This small molecule binds to this protein.
Small molecule (SMILES): CN(C)CCCN1c2ccccc2Sc2ccc(Br)cc21

Sequence of chain 1.B:
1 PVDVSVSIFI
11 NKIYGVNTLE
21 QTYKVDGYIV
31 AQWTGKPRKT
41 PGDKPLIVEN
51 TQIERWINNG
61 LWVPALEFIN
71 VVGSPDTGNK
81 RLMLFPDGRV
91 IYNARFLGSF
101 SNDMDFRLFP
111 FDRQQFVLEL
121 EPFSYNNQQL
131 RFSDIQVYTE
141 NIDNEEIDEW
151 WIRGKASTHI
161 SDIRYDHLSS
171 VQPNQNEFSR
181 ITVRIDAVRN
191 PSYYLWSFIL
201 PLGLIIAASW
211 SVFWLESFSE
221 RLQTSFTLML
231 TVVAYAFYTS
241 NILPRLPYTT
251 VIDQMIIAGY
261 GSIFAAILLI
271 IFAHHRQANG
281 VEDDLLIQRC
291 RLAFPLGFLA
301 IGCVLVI

Sequence of chain 1.A:
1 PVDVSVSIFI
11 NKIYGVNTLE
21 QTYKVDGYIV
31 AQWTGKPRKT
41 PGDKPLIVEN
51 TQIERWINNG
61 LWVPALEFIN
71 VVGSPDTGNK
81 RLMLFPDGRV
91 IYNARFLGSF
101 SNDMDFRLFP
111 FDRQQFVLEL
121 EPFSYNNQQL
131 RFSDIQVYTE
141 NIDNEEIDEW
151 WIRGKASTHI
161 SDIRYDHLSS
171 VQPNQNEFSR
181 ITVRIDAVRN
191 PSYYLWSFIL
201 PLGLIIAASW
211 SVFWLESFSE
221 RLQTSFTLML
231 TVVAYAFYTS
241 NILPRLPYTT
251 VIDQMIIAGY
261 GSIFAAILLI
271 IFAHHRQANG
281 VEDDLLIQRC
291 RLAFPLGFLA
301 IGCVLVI

Binding-site contacts:
Ligand atom BR1 contacts residue ASN93 of chain 1.A at 3.5 Å.
Ligand atom BR1 contacts residue PHE123 of chain 1.B at 4.3 Å.
Ligand atom BR1 contacts residue ALA94 of chain 1.A at 4.4 Å.
Ligand atom BR1 contacts residue TYR28 of chain 1.A at 3.8 Å.